Binding-site contacts:
Ligand atom O1B contacts residue TYR128 of chain 20.A at 3.9 Å.
Ligand atom C5 contacts residue TYR152 of chain 20.A at 3.8 Å (hydrophobic).
Ligand atom O1 contacts residue PHE186 of chain 20.A at 3.5 Å.
Ligand atom O1B contacts residue MET221 of chain 20.A at 3.4 Å.
Ligand atom C5C contacts residue ILE104 of chain 20.A at 3.8 Å (hydrophobic).
Ligand atom C3C contacts residue TYR128 of chain 20.A at 3.9 Å (hydrophobic).
Ligand atom C1B contacts residue MET221 of chain 20.A at 3.8 Å (hydrophobic).
Ligand atom C5C contacts residue TYR128 of chain 20.A at 3.5 Å (hydrophobic).
Ligand atom N2 contacts residue ALA24 of chain 20.C at 3.4 Å.
Ligand atom C6B contacts residue TYR197 of chain 20.A at 3.6 Å (hydrophobic).
Ligand atom C3 contacts residue PRO174 of chain 20.A at 3.8 Å (hydrophobic).
Ligand atom N3A contacts residue ASN219 of chain 20.A at 3.0 Å (h-bond).
Ligand atom C6C contacts residue MET221 of chain 20.A at 3.7 Å (hydrophobic).
Ligand atom C5B contacts residue LEU106 of chain 20.A at 3.5 Å (hydrophobic).
Ligand atom C2C contacts residue VAL188 of chain 20.A at 3.2 Å (hydrophobic).
Ligand atom N2 contacts residue PHE186 of chain 20.A at 3.7 Å.
Ligand atom C6B contacts residue LEU106 of chain 20.A at 3.9 Å (hydrophobic).
Ligand atom C7C contacts residue TYR128 of chain 20.A at 3.6 Å (hydrophobic).
Ligand atom O1 contacts residue TYR152 of chain 20.A at 3.9 Å.
Ligand atom O1 contacts residue VAL188 of chain 20.A at 3.8 Å.
Ligand atom C3C contacts residue VAL188 of chain 20.A at 3.3 Å (hydrophobic).
Ligand atom C4B contacts residue LEU106 of chain 20.A at 3.7 Å (hydrophobic).
Ligand atom O1 contacts residue ALA24 of chain 20.C at 3.6 Å.
Ligand atom C4C contacts residue TYR152 of chain 20.A at 3.8 Å (hydrophobic).
Ligand atom C5 contacts residue PHE186 of chain 20.A at 3.5 Å (hydrophobic).
Ligand atom C31 contacts residue VAL176 of chain 20.A at 3.3 Å (hydrophobic).
Ligand atom CM1 contacts residue SER107 of chain 20.A at 3.9 Å.
Ligand atom C7C contacts residue TYR197 of chain 20.A at 3.8 Å (hydrophobic).
Ligand atom C4 contacts residue PHE186 of chain 20.A at 3.6 Å (hydrophobic).
Ligand atom C31 contacts residue PRO174 of chain 20.A at 3.4 Å (hydrophobic).
Ligand atom C3B contacts residue MET221 of chain 20.A at 3.8 Å (hydrophobic).
Ligand atom C31 contacts residue ALA150 of chain 20.A at 3.5 Å (hydrophobic).
Ligand atom C4 contacts residue TYR152 of chain 20.A at 3.9 Å (hydrophobic).
Ligand atom C5B contacts residue TYR197 of chain 20.A at 3.7 Å (hydrophobic).
Ligand atom C4 contacts residue MET224 of chain 20.A at 3.8 Å (hydrophobic).
Ligand atom C3 contacts residue PHE186 of chain 20.A at 3.8 Å (hydrophobic).
Ligand atom C2B contacts residue MET221 of chain 20.A at 3.5 Å (hydrophobic).
Ligand atom C6C contacts residue VAL191 of chain 20.A at 3.2 Å (hydrophobic).
Ligand atom C31 contacts residue SER175 of chain 20.A at 3.6 Å.
Ligand atom C4A contacts residue ASN219 of chain 20.A at 3.5 Å.

A small-molecule ligand and the protein it binds are described below.
Small molecule (SMILES): Cc1cc(CCCCCCCOc2ccc(C3=N[C@@H](C)CO3)cc2)on1

Sequence of chain 20.A:
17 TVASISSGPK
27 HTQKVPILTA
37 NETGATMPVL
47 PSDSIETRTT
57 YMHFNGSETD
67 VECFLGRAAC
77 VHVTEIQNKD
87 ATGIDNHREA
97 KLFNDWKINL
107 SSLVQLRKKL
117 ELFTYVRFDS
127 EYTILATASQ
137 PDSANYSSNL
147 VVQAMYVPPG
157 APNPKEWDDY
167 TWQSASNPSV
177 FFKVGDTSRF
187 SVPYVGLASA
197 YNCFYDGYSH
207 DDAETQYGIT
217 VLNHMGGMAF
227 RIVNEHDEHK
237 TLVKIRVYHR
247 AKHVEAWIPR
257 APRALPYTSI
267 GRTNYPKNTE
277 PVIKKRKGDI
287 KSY

Sequence of chain 20.C:
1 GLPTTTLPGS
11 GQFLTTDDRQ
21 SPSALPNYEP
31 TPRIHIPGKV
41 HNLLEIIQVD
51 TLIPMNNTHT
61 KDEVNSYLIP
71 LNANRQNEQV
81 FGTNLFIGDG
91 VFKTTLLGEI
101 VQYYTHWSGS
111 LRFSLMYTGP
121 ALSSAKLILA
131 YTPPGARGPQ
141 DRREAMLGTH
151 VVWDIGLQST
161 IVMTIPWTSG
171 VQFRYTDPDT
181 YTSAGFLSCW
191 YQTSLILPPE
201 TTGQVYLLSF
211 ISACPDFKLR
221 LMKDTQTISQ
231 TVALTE